Sequence of chain 1.B:
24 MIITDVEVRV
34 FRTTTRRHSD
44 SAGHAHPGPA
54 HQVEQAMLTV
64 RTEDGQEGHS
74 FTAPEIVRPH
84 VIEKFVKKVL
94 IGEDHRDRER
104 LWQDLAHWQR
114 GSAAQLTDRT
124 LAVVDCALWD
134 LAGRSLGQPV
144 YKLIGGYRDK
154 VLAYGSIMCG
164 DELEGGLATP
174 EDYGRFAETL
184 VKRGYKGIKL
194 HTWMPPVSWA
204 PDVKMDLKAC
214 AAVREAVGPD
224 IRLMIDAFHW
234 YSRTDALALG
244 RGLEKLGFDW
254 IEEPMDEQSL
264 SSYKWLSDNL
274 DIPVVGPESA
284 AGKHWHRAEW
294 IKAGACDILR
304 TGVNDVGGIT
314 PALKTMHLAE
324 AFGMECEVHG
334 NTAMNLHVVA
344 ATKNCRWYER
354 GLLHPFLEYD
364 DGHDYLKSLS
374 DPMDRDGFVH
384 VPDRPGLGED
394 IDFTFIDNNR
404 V

This small molecule binds to this protein.
Small molecule (SMILES): O=C(NO)[C@@H](O)[C@H](O)[C@@H](O)C(=O)[O-]

Sequence of chain 1.A:
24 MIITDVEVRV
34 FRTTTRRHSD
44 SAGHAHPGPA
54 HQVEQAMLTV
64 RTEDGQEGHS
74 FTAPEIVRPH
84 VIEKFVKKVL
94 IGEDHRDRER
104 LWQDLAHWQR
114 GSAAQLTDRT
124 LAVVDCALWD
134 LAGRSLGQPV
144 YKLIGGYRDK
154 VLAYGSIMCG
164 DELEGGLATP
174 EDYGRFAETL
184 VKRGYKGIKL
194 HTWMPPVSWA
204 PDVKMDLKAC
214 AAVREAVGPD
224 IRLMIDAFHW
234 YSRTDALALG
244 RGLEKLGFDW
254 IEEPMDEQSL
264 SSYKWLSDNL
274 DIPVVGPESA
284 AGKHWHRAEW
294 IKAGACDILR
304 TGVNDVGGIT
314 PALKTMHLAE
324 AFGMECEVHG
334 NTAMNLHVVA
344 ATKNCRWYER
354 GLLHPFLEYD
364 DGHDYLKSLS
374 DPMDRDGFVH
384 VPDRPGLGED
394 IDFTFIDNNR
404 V

Binding-site contacts:
Ligand atom N6 contacts residue GLU352 of chain 1.B at 3.0 Å (salt-bridge).
Ligand atom OH6 contacts residue ASP229 of chain 1.B at 3.2 Å (salt-bridge).
Ligand atom OH3 contacts residue ARG113 of chain 1.A at 3.0 Å (salt-bridge).
Ligand atom OH6 contacts residue GLU352 of chain 1.B at 2.9 Å (salt-bridge).
Ligand atom C5 contacts residue LLH1 of chain 1.R at 0.5 Å.
Ligand atom O1B contacts residue LLH1 of chain 1.R at 0.1 Å (h-bond).
Ligand atom N6 contacts residue LLH1 of chain 1.R at 0.7 Å (h-bond).
Ligand atom OH4 contacts residue LLH1 of chain 1.R at 0.8 Å.
Ligand atom C4 contacts residue LLH1 of chain 1.R at 1.0 Å.
Ligand atom O1A contacts residue ARG113 of chain 1.A at 3.4 Å (salt-bridge).
Ligand atom N6 contacts residue MG1 of chain 1.O at 3.1 Å.
Ligand atom C5 contacts residue HIS194 of chain 1.B at 3.5 Å.
Ligand atom O1A contacts residue HIS232 of chain 1.B at 2.7 Å (h-bond).
Ligand atom OH2 contacts residue HIS232 of chain 1.B at 3.1 Å (h-bond).
Ligand atom OH4 contacts residue HIS194 of chain 1.B at 3.4 Å (h-bond).
Ligand atom O1A contacts residue HIS47 of chain 1.B at 3.0 Å (h-bond).
Ligand atom C5 contacts residue MG1 of chain 1.O at 3.0 Å.
Ligand atom C1 contacts residue LLH1 of chain 1.R at 0.1 Å.
Ligand atom OH3 contacts residue LLH1 of chain 1.R at 1.1 Å (h-bond).
Ligand atom C4 contacts residue HIS332 of chain 1.B at 3.4 Å.
Ligand atom C3 contacts residue LLH1 of chain 1.R at 0.4 Å.
Ligand atom OH6 contacts residue MG1 of chain 1.O at 2.5 Å.
Ligand atom C5 contacts residue GLU281 of chain 1.B at 3.4 Å.
Ligand atom OH5 contacts residue MG1 of chain 1.O at 2.0 Å.
Ligand atom N6 contacts residue HIS332 of chain 1.B at 3.2 Å.
Ligand atom OH2 contacts residue HIS194 of chain 1.B at 3.2 Å.
Ligand atom C5 contacts residue HIS332 of chain 1.B at 3.5 Å.
Ligand atom OH6 contacts residue LYS192 of chain 1.B at 2.8 Å (salt-bridge).
Ligand atom OH2 contacts residue LLH1 of chain 1.R at 0.4 Å (h-bond).
Ligand atom OH5 contacts residue GLU281 of chain 1.B at 3.0 Å (salt-bridge).
Ligand atom OH6 contacts residue GLU255 of chain 1.B at 3.2 Å (salt-bridge).
Ligand atom OH6 contacts residue ARG303 of chain 1.B at 3.0 Å (salt-bridge).
Ligand atom C1 contacts residue HIS47 of chain 1.B at 3.3 Å.
Ligand atom O1B contacts residue HIS47 of chain 1.B at 2.8 Å (h-bond).
Ligand atom OH6 contacts residue LLH1 of chain 1.R at 0.6 Å (h-bond).
Ligand atom OH5 contacts residue LLH1 of chain 1.R at 0.2 Å (h-bond).
Ligand atom OH6 contacts residue GLU281 of chain 1.B at 3.3 Å (salt-bridge).
Ligand atom C2 contacts residue LLH1 of chain 1.R at 0.3 Å.
Ligand atom OH5 contacts residue ASP229 of chain 1.B at 2.8 Å (salt-bridge).
Ligand atom O1A contacts residue LLH1 of chain 1.R at 0.3 Å (h-bond).